Sequence of chain 1.C:
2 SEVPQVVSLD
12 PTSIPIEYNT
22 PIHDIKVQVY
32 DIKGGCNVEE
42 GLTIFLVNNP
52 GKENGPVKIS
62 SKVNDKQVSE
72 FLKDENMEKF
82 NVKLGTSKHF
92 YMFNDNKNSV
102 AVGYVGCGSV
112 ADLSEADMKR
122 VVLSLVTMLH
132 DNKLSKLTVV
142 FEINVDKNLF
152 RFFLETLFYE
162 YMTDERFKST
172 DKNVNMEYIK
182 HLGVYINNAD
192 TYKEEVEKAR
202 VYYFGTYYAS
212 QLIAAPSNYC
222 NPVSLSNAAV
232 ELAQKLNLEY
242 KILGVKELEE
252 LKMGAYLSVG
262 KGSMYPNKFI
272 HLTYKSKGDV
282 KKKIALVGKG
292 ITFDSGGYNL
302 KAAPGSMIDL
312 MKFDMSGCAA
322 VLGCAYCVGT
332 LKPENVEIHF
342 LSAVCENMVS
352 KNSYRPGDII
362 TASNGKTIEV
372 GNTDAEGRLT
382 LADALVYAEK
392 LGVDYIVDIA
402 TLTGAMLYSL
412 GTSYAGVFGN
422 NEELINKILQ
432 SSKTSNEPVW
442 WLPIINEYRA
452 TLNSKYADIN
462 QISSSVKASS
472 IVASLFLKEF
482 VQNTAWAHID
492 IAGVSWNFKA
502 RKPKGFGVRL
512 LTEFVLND

A small-molecule ligand and the protein it binds are described below.
Small molecule (SMILES): O=C(N[C@@H](C(=O)NO)c1ccc(-c2cc(F)c(F)c(F)c2)cc1)C1C2CC3CC(C2)CC1C3

Binding-site contacts:
Ligand atom OAT contacts residue LYS290 of chain 1.C at 2.8 Å (salt-bridge).
Ligand atom FAN contacts residue PHE499 of chain 1.C at 3.2 Å.
Ligand atom CAD contacts residue LEU403 of chain 1.C at 3.8 Å (hydrophobic).
Ligand atom OAT contacts residue CO31 of chain 1.FA at 3.2 Å (h-bond).
Ligand atom CAA contacts residue GLY405 of chain 1.C at 3.8 Å.
Ligand atom CAD contacts residue GLY405 of chain 1.C at 3.5 Å.
Ligand atom OAT contacts residue ASP315 of chain 1.C at 3.4 Å (salt-bridge).
Ligand atom OAT contacts residue ASP375 of chain 1.C at 3.5 Å (salt-bridge).
Ligand atom NAS contacts residue ASP375 of chain 1.C at 3.6 Å.
Ligand atom O contacts residue LYS302 of chain 1.C at 3.0 Å (salt-bridge).
Ligand atom CAL contacts residue PHE314 of chain 1.C at 3.8 Å (hydrophobic).
Ligand atom OAT contacts residue ASP295 of chain 1.C at 3.0 Å (salt-bridge).
Ligand atom FAN contacts residue LEU408 of chain 1.C at 3.7 Å.
Ligand atom CAE contacts residue GLY405 of chain 1.C at 3.7 Å.
Ligand atom CAF contacts residue GLY405 of chain 1.C at 3.7 Å.
Ligand atom FAM contacts residue ALA493 of chain 1.C at 2.9 Å.
Ligand atom CAJ contacts residue LEU408 of chain 1.C at 3.7 Å (hydrophobic).
Ligand atom CA contacts residue LEU403 of chain 1.C at 3.4 Å (hydrophobic).
Ligand atom CAK contacts residue LEU408 of chain 1.C at 3.8 Å (hydrophobic).
Ligand atom C contacts residue ASP375 of chain 1.C at 3.3 Å.
Ligand atom OAT contacts residue ZN1 of chain 1.GA at 2.2 Å.
Ligand atom NAS contacts residue CO31 of chain 1.FA at 3.0 Å (h-bond).
Ligand atom NAS contacts residue LYS290 of chain 1.C at 3.4 Å (salt-bridge).
Ligand atom NAS contacts residue ZN1 of chain 1.GA at 2.9 Å.
Ligand atom O contacts residue ZN1 of chain 1.GA at 2.1 Å.
Ligand atom NAS contacts residue LEU403 of chain 1.C at 3.2 Å (h-bond).
Ligand atom CBG contacts residue ARG379 of chain 1.C at 3.8 Å.
Ligand atom O contacts residue ASP375 of chain 1.C at 2.7 Å (salt-bridge).
Ligand atom OAX contacts residue GLY405 of chain 1.C at 2.8 Å (h-bond).
Ligand atom CBD contacts residue ASN373 of chain 1.C at 3.6 Å.
Ligand atom FAO contacts residue MET308 of chain 1.C at 3.6 Å.
Ligand atom OAX contacts residue THR404 of chain 1.C at 3.1 Å.
Ligand atom OAT contacts residue GLU377 of chain 1.C at 2.6 Å (salt-bridge).
Ligand atom FAN contacts residue MET308 of chain 1.C at 3.7 Å.
Ligand atom O contacts residue ASP295 of chain 1.C at 3.3 Å (salt-bridge).
Ligand atom CAC contacts residue GLY405 of chain 1.C at 3.5 Å.
Ligand atom CAB contacts residue LYS302 of chain 1.C at 3.8 Å.
Ligand atom CBB contacts residue SER470 of chain 1.C at 3.5 Å.
Ligand atom FAO contacts residue GLY306 of chain 1.C at 3.5 Å.
Ligand atom C contacts residue ZN1 of chain 1.GA at 2.8 Å.